Sequence of chain 1.C:
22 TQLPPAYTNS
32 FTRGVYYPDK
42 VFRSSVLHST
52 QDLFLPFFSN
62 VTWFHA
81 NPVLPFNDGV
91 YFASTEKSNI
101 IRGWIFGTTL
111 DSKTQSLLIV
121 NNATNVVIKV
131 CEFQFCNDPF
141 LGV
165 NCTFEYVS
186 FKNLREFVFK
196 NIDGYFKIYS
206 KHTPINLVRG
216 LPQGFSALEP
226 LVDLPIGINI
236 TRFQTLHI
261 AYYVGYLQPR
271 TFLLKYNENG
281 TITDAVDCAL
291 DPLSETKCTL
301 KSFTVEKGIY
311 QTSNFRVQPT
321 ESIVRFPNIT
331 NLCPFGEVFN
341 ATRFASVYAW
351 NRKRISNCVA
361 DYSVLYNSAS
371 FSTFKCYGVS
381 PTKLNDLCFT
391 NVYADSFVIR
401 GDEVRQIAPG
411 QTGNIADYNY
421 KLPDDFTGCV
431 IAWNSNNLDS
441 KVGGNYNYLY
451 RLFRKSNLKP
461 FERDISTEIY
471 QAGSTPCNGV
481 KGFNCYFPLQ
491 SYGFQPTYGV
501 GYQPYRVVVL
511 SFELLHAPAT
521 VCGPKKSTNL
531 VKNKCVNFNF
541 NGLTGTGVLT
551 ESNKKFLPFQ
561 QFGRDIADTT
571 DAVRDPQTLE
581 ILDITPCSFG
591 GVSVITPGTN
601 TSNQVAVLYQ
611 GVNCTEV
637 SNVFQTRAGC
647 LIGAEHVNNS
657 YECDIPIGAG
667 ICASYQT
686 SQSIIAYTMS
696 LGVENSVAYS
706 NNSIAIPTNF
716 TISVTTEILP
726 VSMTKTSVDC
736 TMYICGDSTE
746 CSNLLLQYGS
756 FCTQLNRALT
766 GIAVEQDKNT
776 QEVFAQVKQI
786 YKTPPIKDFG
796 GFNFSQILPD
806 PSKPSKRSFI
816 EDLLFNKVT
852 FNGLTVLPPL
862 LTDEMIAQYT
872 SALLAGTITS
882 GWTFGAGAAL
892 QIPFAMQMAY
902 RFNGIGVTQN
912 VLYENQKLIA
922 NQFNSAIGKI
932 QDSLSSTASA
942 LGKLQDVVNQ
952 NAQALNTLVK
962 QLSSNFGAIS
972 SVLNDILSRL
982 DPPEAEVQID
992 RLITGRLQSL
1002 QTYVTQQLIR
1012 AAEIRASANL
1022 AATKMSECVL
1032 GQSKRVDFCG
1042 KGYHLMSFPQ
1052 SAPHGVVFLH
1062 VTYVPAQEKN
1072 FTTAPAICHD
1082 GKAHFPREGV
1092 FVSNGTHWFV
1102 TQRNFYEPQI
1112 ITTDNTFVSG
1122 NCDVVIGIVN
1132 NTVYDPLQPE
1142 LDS

Sequence of chain 1.H:
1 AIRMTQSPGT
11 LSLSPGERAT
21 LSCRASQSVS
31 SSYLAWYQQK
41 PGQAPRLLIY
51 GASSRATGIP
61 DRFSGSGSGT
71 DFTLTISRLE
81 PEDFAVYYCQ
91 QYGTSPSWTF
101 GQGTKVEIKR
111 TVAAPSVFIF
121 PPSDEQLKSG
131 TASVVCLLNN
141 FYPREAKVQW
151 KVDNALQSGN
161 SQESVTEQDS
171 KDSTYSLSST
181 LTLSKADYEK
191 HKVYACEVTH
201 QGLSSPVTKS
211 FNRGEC

Sequence of chain 1.B:
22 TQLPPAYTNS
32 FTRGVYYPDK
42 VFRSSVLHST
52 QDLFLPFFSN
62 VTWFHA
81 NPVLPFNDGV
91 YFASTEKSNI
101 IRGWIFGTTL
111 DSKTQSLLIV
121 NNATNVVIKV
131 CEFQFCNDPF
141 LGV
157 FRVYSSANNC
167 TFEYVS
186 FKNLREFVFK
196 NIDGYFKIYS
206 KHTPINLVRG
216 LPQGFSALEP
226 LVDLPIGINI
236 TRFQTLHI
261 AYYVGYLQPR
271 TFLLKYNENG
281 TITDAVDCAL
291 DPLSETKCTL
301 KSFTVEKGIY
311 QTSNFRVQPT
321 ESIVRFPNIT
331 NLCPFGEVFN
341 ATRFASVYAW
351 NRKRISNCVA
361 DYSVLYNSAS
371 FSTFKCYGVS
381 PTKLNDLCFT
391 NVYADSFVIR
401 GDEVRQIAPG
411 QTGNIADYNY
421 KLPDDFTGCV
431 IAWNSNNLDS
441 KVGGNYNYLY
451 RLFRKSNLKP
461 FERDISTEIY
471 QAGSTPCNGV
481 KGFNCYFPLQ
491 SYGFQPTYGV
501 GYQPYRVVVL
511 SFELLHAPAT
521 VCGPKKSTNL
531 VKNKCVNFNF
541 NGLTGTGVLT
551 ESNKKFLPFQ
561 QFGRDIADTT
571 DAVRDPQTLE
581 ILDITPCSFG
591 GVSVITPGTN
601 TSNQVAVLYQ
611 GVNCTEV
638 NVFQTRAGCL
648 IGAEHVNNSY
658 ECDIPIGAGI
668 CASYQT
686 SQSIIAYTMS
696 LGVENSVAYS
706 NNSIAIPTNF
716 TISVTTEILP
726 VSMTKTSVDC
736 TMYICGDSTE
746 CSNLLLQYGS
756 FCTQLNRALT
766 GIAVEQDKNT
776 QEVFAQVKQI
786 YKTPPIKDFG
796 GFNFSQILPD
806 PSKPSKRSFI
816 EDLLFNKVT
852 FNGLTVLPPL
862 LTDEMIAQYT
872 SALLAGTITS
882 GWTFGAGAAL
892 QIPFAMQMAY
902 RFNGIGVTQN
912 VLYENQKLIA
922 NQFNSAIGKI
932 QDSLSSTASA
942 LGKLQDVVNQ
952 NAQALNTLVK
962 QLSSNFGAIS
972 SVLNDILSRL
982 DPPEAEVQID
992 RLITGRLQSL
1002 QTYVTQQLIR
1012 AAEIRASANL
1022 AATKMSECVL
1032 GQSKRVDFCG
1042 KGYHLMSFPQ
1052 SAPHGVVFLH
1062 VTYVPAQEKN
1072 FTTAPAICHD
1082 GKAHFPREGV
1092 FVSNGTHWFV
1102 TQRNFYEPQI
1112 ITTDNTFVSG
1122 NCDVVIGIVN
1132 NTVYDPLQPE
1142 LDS

Binding-site contacts:
Ligand atom O7 contacts residue THR57 of chain 1.H at 3.1 Å (h-bond).
Ligand atom O7 contacts residue ILE105 of chain 1.I at 3.7 Å.
Ligand atom O7 contacts residue ASN340 of chain 1.C at 3.5 Å (h-bond).
Ligand atom C7 contacts residue ASN340 of chain 1.C at 3.4 Å.
Ligand atom O6 contacts residue ALA369 of chain 1.C at 4.0 Å.
Ligand atom C2 contacts residue ASN340 of chain 1.C at 2.5 Å.
Ligand atom C5 contacts residue ASN340 of chain 1.C at 3.6 Å.
Ligand atom C3 contacts residue ASN340 of chain 1.C at 3.8 Å.
Ligand atom C8 contacts residue ARG506 of chain 1.C at 3.8 Å.
Ligand atom N2 contacts residue ASN340 of chain 1.C at 3.0 Å (h-bond).
Ligand atom C8 contacts residue PHE107 of chain 1.I at 3.8 Å (hydrophobic).
Ligand atom C8 contacts residue ILE105 of chain 1.I at 3.5 Å (hydrophobic).
Ligand atom C8 contacts residue ALA341 of chain 1.C at 3.1 Å (hydrophobic).
Ligand atom C7 contacts residue ILE105 of chain 1.I at 4.0 Å (hydrophobic).
Ligand atom C1 contacts residue TYR50 of chain 1.H at 3.9 Å (hydrophobic).
Ligand atom C6 contacts residue ALA103 of chain 1.I at 3.7 Å (hydrophobic).
Ligand atom C3 contacts residue SER368 of chain 1.C at 4.0 Å.
Ligand atom O2 contacts residue TYR502 of chain 1.B at 3.7 Å.
Ligand atom C2 contacts residue TYR50 of chain 1.H at 3.6 Å (hydrophobic).
Ligand atom C6 contacts residue TYR502 of chain 1.B at 3.7 Å (hydrophobic).
Ligand atom O6 contacts residue TYR502 of chain 1.B at 3.9 Å.
Ligand atom O5 contacts residue ASN340 of chain 1.C at 2.3 Å (h-bond).
Ligand atom C8 contacts residue ASN340 of chain 1.C at 3.9 Å.
Ligand atom C6 contacts residue SER100 of chain 1.I at 3.9 Å.
Ligand atom C7 contacts residue ALA341 of chain 1.C at 4.0 Å (hydrophobic).
Ligand atom N2 contacts residue TYR50 of chain 1.H at 3.3 Å (h-bond).
Ligand atom C3 contacts residue TYR50 of chain 1.H at 3.2 Å (hydrophobic).
Ligand atom C1 contacts residue TYR502 of chain 1.B at 3.9 Å (hydrophobic).
Ligand atom O3 contacts residue SER368 of chain 1.C at 2.6 Å (h-bond).
Ligand atom C1 contacts residue ASN340 of chain 1.C at 1.4 Å.
Ligand atom C8 contacts residue LEU438 of chain 1.C at 4.0 Å (hydrophobic).
Ligand atom C7 contacts residue THR57 of chain 1.H at 4.0 Å.
Ligand atom O5 contacts residue TYR502 of chain 1.B at 3.2 Å (h-bond).
Ligand atom C5 contacts residue ALA103 of chain 1.I at 3.9 Å (hydrophobic).
Ligand atom O7 contacts residue ARG506 of chain 1.C at 4.1 Å.
Ligand atom C6 contacts residue ILE105 of chain 1.I at 4.1 Å (hydrophobic).
Ligand atom O3 contacts residue SER370 of chain 1.C at 4.1 Å.
Ligand atom O5 contacts residue ALA103 of chain 1.I at 4.0 Å.
Ligand atom O7 contacts residue PHE339 of chain 1.C at 3.9 Å.
Ligand atom O3 contacts residue TYR50 of chain 1.H at 3.9 Å.

Sequence of chain 1.I:
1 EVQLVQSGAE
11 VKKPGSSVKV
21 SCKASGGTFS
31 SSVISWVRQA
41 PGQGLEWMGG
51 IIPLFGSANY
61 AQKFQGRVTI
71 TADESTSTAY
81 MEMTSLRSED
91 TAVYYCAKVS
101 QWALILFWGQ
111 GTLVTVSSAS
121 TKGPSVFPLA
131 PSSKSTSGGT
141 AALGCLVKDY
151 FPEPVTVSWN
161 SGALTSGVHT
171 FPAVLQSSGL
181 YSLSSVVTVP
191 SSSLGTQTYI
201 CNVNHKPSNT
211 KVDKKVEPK

A protein and the small-molecule ligand that binds it are described below.
Small molecule (SMILES): CC(=O)N[C@H]1[C@H](O[C@H]2[C@H](O)[C@@H](NC(C)=O)CO[C@@H]2CO[C@@H]2O[C@@H](C)[C@@H](O)[C@@H](O)[C@@H]2O)O[C@H](CO)[C@@H](O[C@@H]2O[C@H](CO[C@H]3O[C@H](CO)[C@@H](O)[C@H](O)[C@@H]3O)[C@@H](O)[C@H](O[C@H]3O[C@H](CO)[C@@H](O)[C@H](O)[C@@H]3O[C@H]3O[C@H](CO)[C@@H](O)[C@H](O)[C@@H]3O)[C@@H]2O)[C@@H]1O